Sequence of chain 1.A:
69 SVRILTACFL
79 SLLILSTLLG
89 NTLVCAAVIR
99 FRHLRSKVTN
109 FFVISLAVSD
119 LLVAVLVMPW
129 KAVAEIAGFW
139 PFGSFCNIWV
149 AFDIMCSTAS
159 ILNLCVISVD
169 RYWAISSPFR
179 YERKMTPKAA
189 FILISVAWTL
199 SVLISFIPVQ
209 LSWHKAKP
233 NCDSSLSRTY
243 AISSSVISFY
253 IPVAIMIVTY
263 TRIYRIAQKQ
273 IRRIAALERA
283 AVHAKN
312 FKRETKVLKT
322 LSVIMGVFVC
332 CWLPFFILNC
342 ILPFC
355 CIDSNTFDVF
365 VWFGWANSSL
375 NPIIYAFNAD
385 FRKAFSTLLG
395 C

Binding-site contacts:
Ligand atom C13 contacts residue SER323 of chain 1.A at 4.3 Å.
Ligand atom C18 contacts residue SER323 of chain 1.A at 3.5 Å.
Ligand atom C25 contacts residue PLM1 of chain 1.R at 4.0 Å.
Ligand atom O1 contacts residue PHE312 of chain 1.A at 3.3 Å.
Ligand atom C26 contacts residue CYS331 of chain 1.A at 3.8 Å (hydrophobic).
Ligand atom C22 contacts residue SER323 of chain 1.A at 4.0 Å.
Ligand atom C19 contacts residue THR316 of chain 1.A at 3.8 Å.
Ligand atom C1 contacts residue THR316 of chain 1.A at 4.5 Å.
Ligand atom C2 contacts residue THR316 of chain 1.A at 3.8 Å.
Ligand atom C26 contacts residue VAL328 of chain 1.A at 4.2 Å (hydrophobic).
Ligand atom C24 contacts residue GLY327 of chain 1.A at 4.3 Å.
Ligand atom C26 contacts residue PLM1 of chain 1.R at 3.9 Å.
Ligand atom C19 contacts residue LEU319 of chain 1.A at 4.0 Å (hydrophobic).
Ligand atom C7 contacts residue LEU319 of chain 1.A at 3.8 Å (hydrophobic).
Ligand atom C5 contacts residue LEU319 of chain 1.A at 4.2 Å (hydrophobic).
Ligand atom C3 contacts residue PHE312 of chain 1.A at 4.5 Å (hydrophobic).
Ligand atom C19 contacts residue LYS320 of chain 1.A at 4.4 Å.
Ligand atom C25 contacts residue GLY327 of chain 1.A at 4.4 Å.
Ligand atom C26 contacts residue GLY327 of chain 1.A at 3.9 Å.
Ligand atom C15 contacts residue SER323 of chain 1.A at 3.4 Å.
Ligand atom C27 contacts residue PLM1 of chain 1.R at 3.7 Å.
Ligand atom C17 contacts residue SER323 of chain 1.A at 4.1 Å.
Ligand atom C25 contacts residue VAL328 of chain 1.A at 4.1 Å (hydrophobic).
Ligand atom C8 contacts residue LEU319 of chain 1.A at 3.8 Å (hydrophobic).
Ligand atom C20 contacts residue SER323 of chain 1.A at 4.0 Å.
Ligand atom C16 contacts residue SER323 of chain 1.A at 3.4 Å.
Ligand atom C14 contacts residue SER323 of chain 1.A at 4.5 Å.
Ligand atom C6 contacts residue LEU319 of chain 1.A at 3.9 Å (hydrophobic).
Ligand atom C18 contacts residue LYS320 of chain 1.A at 4.0 Å.

This protein binds this small molecule.
Small molecule (SMILES): CC(C)CCC[C@@H](C)[C@H]1CC[C@H]2[C@@H]3CC=C4C[C@@H](O)CC[C@]4(C)[C@H]3CC[C@]12C